Sequence of chain 1.A:
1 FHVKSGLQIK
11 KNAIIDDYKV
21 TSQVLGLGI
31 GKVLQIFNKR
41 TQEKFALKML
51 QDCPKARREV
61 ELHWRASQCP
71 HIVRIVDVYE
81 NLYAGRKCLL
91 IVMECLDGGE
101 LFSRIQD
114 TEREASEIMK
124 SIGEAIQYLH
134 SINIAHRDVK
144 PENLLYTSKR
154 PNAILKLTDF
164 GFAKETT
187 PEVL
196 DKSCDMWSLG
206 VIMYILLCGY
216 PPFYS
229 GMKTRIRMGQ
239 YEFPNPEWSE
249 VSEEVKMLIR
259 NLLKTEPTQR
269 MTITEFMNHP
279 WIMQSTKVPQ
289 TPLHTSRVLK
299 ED

The protein below binds the small molecule below.
Small molecule (SMILES): NCCn1nc(-c2ccnc(-c3cnc4ccccc4c3)c2)cc1C(=O)O

Binding-site contacts:
Ligand atom C13 contacts residue LEU96 of chain 1.A at 3.9 Å (hydrophobic).
Ligand atom N26 contacts residue THR161 of chain 1.A at 3.7 Å.
Ligand atom C8 contacts residue LEU25 of chain 1.A at 3.7 Å (hydrophobic).
Ligand atom C23 contacts residue GLU145 of chain 1.A at 3.7 Å.
Ligand atom C21 contacts residue VAL33 of chain 1.A at 4.0 Å (hydrophobic).
Ligand atom C4 contacts residue ASP97 of chain 1.A at 3.7 Å.
Ligand atom C6 contacts residue LEU25 of chain 1.A at 3.8 Å (hydrophobic).
Ligand atom C22 contacts residue ASP162 of chain 1.A at 3.8 Å.
Ligand atom C7 contacts residue LEU96 of chain 1.A at 3.4 Å (hydrophobic).
Ligand atom N10 contacts residue LEU25 of chain 1.A at 3.6 Å.
Ligand atom C6 contacts residue LEU96 of chain 1.A at 3.5 Å (hydrophobic).
Ligand atom C9 contacts residue LEU25 of chain 1.A at 3.7 Å (hydrophobic).
Ligand atom N12 contacts residue ALA46 of chain 1.A at 3.9 Å.
Ligand atom C7 contacts residue LEU25 of chain 1.A at 3.4 Å (hydrophobic).
Ligand atom N10 contacts residue LEU96 of chain 1.A at 3.1 Å (h-bond).
Ligand atom N10 contacts residue CYS95 of chain 1.A at 3.8 Å.
Ligand atom O27 contacts residue ASP162 of chain 1.A at 3.1 Å.
Ligand atom C7 contacts residue LEU148 of chain 1.A at 3.6 Å (hydrophobic).
Ligand atom N12 contacts residue LEU96 of chain 1.A at 3.3 Å (h-bond).
Ligand atom O25 contacts residue LYS48 of chain 1.A at 2.5 Å (salt-bridge).
Ligand atom C2 contacts residue GLY99 of chain 1.A at 4.0 Å.
Ligand atom N26 contacts residue GLU145 of chain 1.A at 2.7 Å (salt-bridge).
Ligand atom C9 contacts residue CYS95 of chain 1.A at 3.6 Å (hydrophobic).
Ligand atom C23 contacts residue ASN146 of chain 1.A at 3.9 Å.
Ligand atom C5 contacts residue LEU96 of chain 1.A at 3.3 Å (hydrophobic).
Ligand atom C16 contacts residue LEU148 of chain 1.A at 3.6 Å (hydrophobic).
Ligand atom C22 contacts residue LYS48 of chain 1.A at 3.2 Å.
Ligand atom C14 contacts residue MET93 of chain 1.A at 3.8 Å (hydrophobic).
Ligand atom C1 contacts residue ASP97 of chain 1.A at 3.8 Å.
Ligand atom O27 contacts residue LYS48 of chain 1.A at 3.1 Å (salt-bridge).
Ligand atom C9 contacts residue LEU96 of chain 1.A at 3.0 Å (hydrophobic).
Ligand atom N12 contacts residue GLU94 of chain 1.A at 3.9 Å.
Ligand atom C13 contacts residue GLU94 of chain 1.A at 3.5 Å.
Ligand atom N26 contacts residue ASN146 of chain 1.A at 3.0 Å (h-bond).
Ligand atom C13 contacts residue ALA46 of chain 1.A at 3.6 Å (hydrophobic).
Ligand atom C11 contacts residue LEU148 of chain 1.A at 3.8 Å (hydrophobic).
Ligand atom C8 contacts residue LEU96 of chain 1.A at 3.2 Å (hydrophobic).
Ligand atom C3 contacts residue GLY99 of chain 1.A at 3.8 Å.
Ligand atom O25 contacts residue ASP162 of chain 1.A at 3.5 Å.
Ligand atom C16 contacts residue LEU25 of chain 1.A at 3.8 Å (hydrophobic).